This protein binds this small molecule.
Small molecule (SMILES): CC(=O)N[C@H]1[C@H](O[C@H]2[C@H](O)[C@@H](NC(C)=O)CO[C@@H]2CO)O[C@H](CO)[C@@H](O[C@@H]2O[C@H](CO)[C@@H](O)[C@H](O[C@@H]3O[C@H](CO)[C@@H](O)[C@H](O)[C@@H]3O)[C@@H]2O)[C@@H]1O

Sequence of chain 1.B:
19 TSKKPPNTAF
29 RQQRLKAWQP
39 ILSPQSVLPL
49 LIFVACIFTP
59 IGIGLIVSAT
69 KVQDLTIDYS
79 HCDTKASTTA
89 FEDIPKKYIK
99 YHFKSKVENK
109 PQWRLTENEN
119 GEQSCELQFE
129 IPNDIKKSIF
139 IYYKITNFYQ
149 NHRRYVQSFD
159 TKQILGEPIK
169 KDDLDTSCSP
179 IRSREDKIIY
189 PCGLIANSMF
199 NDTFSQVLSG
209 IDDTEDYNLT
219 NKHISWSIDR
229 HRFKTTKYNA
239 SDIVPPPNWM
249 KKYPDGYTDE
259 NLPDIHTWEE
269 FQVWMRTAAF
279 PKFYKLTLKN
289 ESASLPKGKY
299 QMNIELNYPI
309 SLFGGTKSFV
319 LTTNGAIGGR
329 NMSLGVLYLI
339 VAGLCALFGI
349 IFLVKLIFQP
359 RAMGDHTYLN

Binding-site contacts:
Ligand atom C8 contacts residue ASN305 of chain 1.B at 3.8 Å.
Ligand atom O7 contacts residue LYS250 of chain 1.B at 3.8 Å.
Ligand atom O6 contacts residue LYS249 of chain 1.B at 4.2 Å.
Ligand atom C8 contacts residue LEU310 of chain 1.B at 3.8 Å (hydrophobic).
Ligand atom O4 contacts residue PRO245 of chain 1.B at 4.0 Å.
Ligand atom C5 contacts residue PRO307 of chain 1.B at 4.3 Å (hydrophobic).
Ligand atom N2 contacts residue ASN199 of chain 1.B at 2.9 Å (h-bond).
Ligand atom O2 contacts residue MET248 of chain 1.B at 4.0 Å.
Ligand atom C6 contacts residue PRO245 of chain 1.B at 3.3 Å (hydrophobic).
Ligand atom C1 contacts residue ASN199 of chain 1.B at 1.4 Å.
Ligand atom O3 contacts residue LYS249 of chain 1.B at 3.2 Å.
Ligand atom C5 contacts residue PRO245 of chain 1.B at 3.8 Å (hydrophobic).
Ligand atom C6 contacts residue ASN246 of chain 1.B at 3.7 Å.
Ligand atom C3 contacts residue ASN305 of chain 1.B at 3.9 Å.
Ligand atom C7 contacts residue LYS249 of chain 1.B at 4.0 Å.
Ligand atom C6 contacts residue LYS249 of chain 1.B at 4.3 Å.
Ligand atom C4 contacts residue ASN305 of chain 1.B at 4.2 Å.
Ligand atom C6 contacts residue PRO307 of chain 1.B at 4.3 Å (hydrophobic).
Ligand atom C4 contacts residue ASN199 of chain 1.B at 4.2 Å.
Ligand atom C3 contacts residue ASN199 of chain 1.B at 3.8 Å.
Ligand atom O7 contacts residue ASN246 of chain 1.B at 3.6 Å (h-bond).
Ligand atom O7 contacts residue LEU310 of chain 1.B at 4.3 Å.
Ligand atom C2 contacts residue ASN199 of chain 1.B at 2.5 Å.
Ligand atom C5 contacts residue ASN305 of chain 1.B at 3.5 Å.
Ligand atom C2 contacts residue ASN305 of chain 1.B at 4.2 Å.
Ligand atom N2 contacts residue LYS249 of chain 1.B at 3.7 Å.
Ligand atom C1 contacts residue ASN305 of chain 1.B at 3.5 Å.
Ligand atom C5 contacts residue ASN199 of chain 1.B at 3.6 Å.
Ligand atom C8 contacts residue PRO307 of chain 1.B at 3.7 Å (hydrophobic).
Ligand atom N2 contacts residue ASN305 of chain 1.B at 3.8 Å.
Ligand atom C8 contacts residue LYS249 of chain 1.B at 3.9 Å.
Ligand atom C7 contacts residue ASN199 of chain 1.B at 3.1 Å.
Ligand atom C5 contacts residue ASN246 of chain 1.B at 4.3 Å.
Ligand atom C7 contacts residue ASN305 of chain 1.B at 4.3 Å.
Ligand atom O6 contacts residue ASN246 of chain 1.B at 2.4 Å (h-bond).
Ligand atom O5 contacts residue ASN305 of chain 1.B at 3.8 Å.
Ligand atom C1 contacts residue ASN246 of chain 1.B at 4.3 Å.
Ligand atom O5 contacts residue ASN199 of chain 1.B at 2.4 Å (h-bond).
Ligand atom O7 contacts residue ASN199 of chain 1.B at 3.0 Å (h-bond).
Ligand atom C3 contacts residue LYS249 of chain 1.B at 4.2 Å.